A small-molecule ligand and the protein it binds are described below.
Small molecule (SMILES): Cc1c(N)nc([C@H](CC(N)=O)NC[C@H](N)C(N)=O)nc1C(=O)N[C@H](C(=O)N[C@H](C)[C@@H](O)[C@H](C)C(=O)N[C@H](C(=O)NCCc1nc(-c2nc(C(=O)NCCC[SH](C)C)cs2)cs1)[C@@H](C)O)[C@@H](O[C@@H]1O[C@@H](CO)[C@@H](O)[C@H](O)[C@@H]1O[C@H]1O[C@H](CO)[C@@H](O)[C@H](OC(N)=O)[C@@H]1O)c1c[nH]cn1

Sequence of chain 1.B:
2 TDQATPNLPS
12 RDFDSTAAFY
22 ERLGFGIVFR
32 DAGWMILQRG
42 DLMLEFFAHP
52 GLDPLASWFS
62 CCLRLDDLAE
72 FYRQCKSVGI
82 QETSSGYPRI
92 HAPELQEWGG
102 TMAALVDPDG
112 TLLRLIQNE

Sequence of chain 1.A:
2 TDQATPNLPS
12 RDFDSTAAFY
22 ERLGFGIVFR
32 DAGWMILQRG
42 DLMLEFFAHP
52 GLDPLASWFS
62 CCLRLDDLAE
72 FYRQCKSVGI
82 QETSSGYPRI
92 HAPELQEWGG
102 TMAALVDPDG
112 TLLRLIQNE

Binding-site contacts:
Ligand atom S43 contacts residue TRP35 of chain 1.B at 3.5 Å.
Ligand atom NQ contacts residue SER58 of chain 1.A at 2.7 Å (h-bond).
Ligand atom C47 contacts residue PHE30 of chain 1.B at 3.4 Å (hydrophobic).
Ligand atom NQ contacts residue LEU56 of chain 1.A at 3.1 Å (h-bond).
Ligand atom O69 contacts residue LEU56 of chain 1.A at 3.3 Å (h-bond).
Ligand atom ND contacts residue SER61 of chain 1.A at 3.1 Å (h-bond).
Ligand atom O66 contacts residue SER86 of chain 1.A at 3.2 Å.
Ligand atom C50 contacts residue ARG65 of chain 1.A at 3.2 Å.
Ligand atom C66 contacts residue GLY87 of chain 1.A at 3.4 Å.
Ligand atom C70 contacts residue SER58 of chain 1.A at 3.4 Å.
Ligand atom O40 contacts residue ARG115 of chain 1.A at 2.7 Å (salt-bridge).
Ligand atom C41 contacts residue TRP99 of chain 1.A at 3.5 Å (hydrophobic).
Ligand atom C51 contacts residue ARG65 of chain 1.A at 3.5 Å.
Ligand atom NQ contacts residue PRO55 of chain 1.A at 3.4 Å (h-bond).
Ligand atom O68 contacts residue LEU56 of chain 1.A at 3.4 Å (h-bond).
Ligand atom NO contacts residue ARG65 of chain 1.A at 3.1 Å (salt-bridge).
Ligand atom NQ contacts residue ALA57 of chain 1.A at 3.6 Å (h-bond).
Ligand atom C66 contacts residue ARG90 of chain 1.A at 3.3 Å.
Ligand atom CA contacts residue GLY111 of chain 1.A at 3.5 Å.
Ligand atom ND contacts residue ARG115 of chain 1.A at 3.5 Å (salt-bridge).
Ligand atom O12 contacts residue ARG90 of chain 1.A at 2.8 Å (salt-bridge).
Ligand atom O70 contacts residue SER58 of chain 1.A at 3.3 Å (h-bond).
Ligand atom O4 contacts residue ARG115 of chain 1.A at 2.6 Å (salt-bridge).
Ligand atom NF contacts residue GLY111 of chain 1.A at 2.8 Å (h-bond).
Ligand atom O67 contacts residue ARG90 of chain 1.A at 3.4 Å (salt-bridge).
Ligand atom C70 contacts residue LEU56 of chain 1.A at 3.5 Å (hydrophobic).
Ligand atom O66 contacts residue ARG90 of chain 1.A at 3.6 Å (salt-bridge).
Ligand atom C4 contacts residue ARG115 of chain 1.A at 3.4 Å.
Ligand atom S46 contacts residue PHE30 of chain 1.B at 3.2 Å.
Ligand atom C55 contacts residue ASN119 of chain 1.A at 3.2 Å.
Ligand atom O66 contacts residue SER85 of chain 1.A at 3.5 Å (h-bond).
Ligand atom C54 contacts residue GLU120 of chain 1.A at 3.6 Å.
Ligand atom NF contacts residue SER58 of chain 1.A at 3.5 Å (h-bond).
Ligand atom NF contacts residue PHE60 of chain 1.A at 3.2 Å (h-bond).
Ligand atom S53 contacts residue ASN119 of chain 1.A at 3.5 Å (h-bond).
Ligand atom NP contacts residue ARG65 of chain 1.A at 2.7 Å (salt-bridge).
Ligand atom O4 contacts residue LEU113 of chain 1.A at 3.6 Å.
Ligand atom O66 contacts residue GLY87 of chain 1.A at 3.2 Å (h-bond).
Ligand atom C3 contacts residue TRP59 of chain 1.A at 3.6 Å (hydrophobic).
Ligand atom ND contacts residue TRP59 of chain 1.A at 2.9 Å (h-bond).